Sequence of chain 43.A:
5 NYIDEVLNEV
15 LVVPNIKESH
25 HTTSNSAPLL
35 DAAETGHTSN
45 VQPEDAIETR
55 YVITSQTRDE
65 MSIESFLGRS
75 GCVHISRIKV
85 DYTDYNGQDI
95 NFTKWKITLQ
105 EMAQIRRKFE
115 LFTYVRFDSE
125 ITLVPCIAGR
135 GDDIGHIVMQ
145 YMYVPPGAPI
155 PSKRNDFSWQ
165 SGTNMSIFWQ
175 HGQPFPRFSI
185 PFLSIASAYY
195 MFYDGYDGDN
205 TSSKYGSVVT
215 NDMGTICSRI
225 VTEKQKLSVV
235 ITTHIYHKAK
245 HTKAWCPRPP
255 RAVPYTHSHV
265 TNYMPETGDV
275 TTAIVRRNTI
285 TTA

The small molecule below binds the protein below.
Small molecule (SMILES): Cc1cc(CCCOc2c(Cl)cc(C3=NCCO3)cc2Cl)on1

Binding-site contacts:
Ligand atom C5A contacts residue LEU127 of chain 43.A at 3.8 Å (hydrophobic).
Ligand atom O1A contacts residue ILE239 of chain 43.A at 4.3 Å.
Ligand atom C6B contacts residue ILE125 of chain 43.A at 3.3 Å (hydrophobic).
Ligand atom C2B contacts residue ILE125 of chain 43.A at 4.1 Å (hydrophobic).
Ligand atom C5 contacts residue MET217 of chain 43.A at 3.8 Å (hydrophobic).
Ligand atom CL1 contacts residue ILE125 of chain 43.A at 3.7 Å.
Ligand atom C3C contacts residue ILE101 of chain 43.A at 3.8 Å (hydrophobic).
Ligand atom C4A contacts residue TYR145 of chain 43.A at 3.7 Å (hydrophobic).
Ligand atom C2B contacts residue TYR147 of chain 43.A at 3.4 Å (hydrophobic).
Ligand atom O1B contacts residue ILE125 of chain 43.A at 4.1 Å.
Ligand atom N2 contacts residue ASN215 of chain 43.A at 4.0 Å.
Ligand atom C31 contacts residue LEU103 of chain 43.A at 4.1 Å (hydrophobic).
Ligand atom C31 contacts residue MET195 of chain 43.A at 3.9 Å (hydrophobic).
Ligand atom C2A contacts residue PHE182 of chain 43.A at 4.1 Å (hydrophobic).
Ligand atom O1A contacts residue LEU127 of chain 43.A at 4.1 Å.
Ligand atom CL2 contacts residue LEU187 of chain 43.A at 3.9 Å.
Ligand atom N3A contacts residue TYR147 of chain 43.A at 4.1 Å.
Ligand atom N2 contacts residue MET217 of chain 43.A at 3.1 Å (h-bond).
Ligand atom C5B contacts residue ILE220 of chain 43.A at 4.3 Å (hydrophobic).
Ligand atom C3B contacts residue TYR147 of chain 43.A at 3.3 Å (hydrophobic).
Ligand atom C4A contacts residue MET146 of chain 43.A at 4.0 Å (hydrophobic).
Ligand atom C4B contacts residue ILE220 of chain 43.A at 4.2 Å (hydrophobic).
Ligand atom C2A contacts residue ILE220 of chain 43.A at 4.1 Å (hydrophobic).
Ligand atom C5B contacts residue ILE125 of chain 43.A at 3.5 Å (hydrophobic).
Ligand atom CL2 contacts residue TYR147 of chain 43.A at 2.4 Å.
Ligand atom C1B contacts residue ILE125 of chain 43.A at 3.6 Å (hydrophobic).
Ligand atom C4 contacts residue LEU103 of chain 43.A at 3.6 Å (hydrophobic).
Ligand atom C2B contacts residue ILE184 of chain 43.A at 4.1 Å (hydrophobic).
Ligand atom C5A contacts residue TYR145 of chain 43.A at 3.7 Å (hydrophobic).
Ligand atom CL1 contacts residue ILE239 of chain 43.A at 4.0 Å.
Ligand atom C3B contacts residue ILE125 of chain 43.A at 4.3 Å (hydrophobic).
Ligand atom C3 contacts residue LEU103 of chain 43.A at 4.3 Å (hydrophobic).
Ligand atom CL2 contacts residue ILE184 of chain 43.A at 4.2 Å.
Ligand atom N3A contacts residue ILE220 of chain 43.A at 4.3 Å.
Ligand atom C4B contacts residue ILE125 of chain 43.A at 4.0 Å (hydrophobic).
Ligand atom N3A contacts residue PHE182 of chain 43.A at 4.1 Å.
Ligand atom C2C contacts residue MET217 of chain 43.A at 3.9 Å (hydrophobic).
Ligand atom C3 contacts residue MET217 of chain 43.A at 4.2 Å (hydrophobic).
Ligand atom C2C contacts residue ILE101 of chain 43.A at 4.2 Å (hydrophobic).
Ligand atom O1 contacts residue MET217 of chain 43.A at 2.7 Å (h-bond).